Binding-site contacts:
Ligand atom O3 contacts residue LEU212 of chain 1.B at 4.1 Å.
Ligand atom O4 contacts residue ARG190 of chain 1.A at 3.1 Å (salt-bridge).
Ligand atom C7 contacts residue ARG190 of chain 1.A at 3.7 Å.
Ligand atom C1 contacts residue ASN118 of chain 1.A at 1.4 Å.
Ligand atom C2 contacts residue ARG190 of chain 1.A at 4.1 Å.
Ligand atom C1 contacts residue GLU114 of chain 1.A at 3.6 Å.
Ligand atom C4 contacts residue LEU212 of chain 1.B at 3.8 Å (hydrophobic).
Ligand atom O7 contacts residue PHE194 of chain 1.A at 4.2 Å.
Ligand atom C3 contacts residue LEU212 of chain 1.B at 4.3 Å (hydrophobic).
Ligand atom C1 contacts residue LEU212 of chain 1.B at 4.2 Å (hydrophobic).
Ligand atom O5 contacts residue TYR121 of chain 1.A at 3.5 Å.
Ligand atom C3 contacts residue ASN118 of chain 1.A at 3.8 Å.
Ligand atom C2 contacts residue GLU114 of chain 1.A at 4.1 Å.
Ligand atom O6 contacts residue LEU212 of chain 1.B at 3.8 Å.
Ligand atom C5 contacts residue ASN118 of chain 1.A at 3.6 Å.
Ligand atom N2 contacts residue ARG190 of chain 1.A at 4.2 Å.
Ligand atom C1 contacts residue ARG190 of chain 1.A at 4.2 Å.
Ligand atom O5 contacts residue GLU114 of chain 1.A at 3.5 Å (salt-bridge).
Ligand atom C5 contacts residue ARG190 of chain 1.A at 4.2 Å.
Ligand atom N2 contacts residue ASN118 of chain 1.A at 3.0 Å (h-bond).
Ligand atom C7 contacts residue ASN118 of chain 1.A at 3.6 Å.
Ligand atom O5 contacts residue LEU212 of chain 1.B at 4.0 Å.
Ligand atom C8 contacts residue ARG190 of chain 1.A at 2.8 Å.
Ligand atom C5 contacts residue LEU212 of chain 1.B at 4.2 Å (hydrophobic).
Ligand atom C4 contacts residue ARG190 of chain 1.A at 3.9 Å.
Ligand atom O5 contacts residue PHE194 of chain 1.A at 4.3 Å.
Ligand atom C3 contacts residue ARG190 of chain 1.A at 4.0 Å.
Ligand atom O7 contacts residue ARG190 of chain 1.A at 4.2 Å.
Ligand atom C5 contacts residue PHE194 of chain 1.A at 4.0 Å (hydrophobic).
Ligand atom O7 contacts residue ASN118 of chain 1.A at 3.8 Å.
Ligand atom O5 contacts residue ASN118 of chain 1.A at 2.3 Å (h-bond).
Ligand atom C4 contacts residue ASN118 of chain 1.A at 4.2 Å.
Ligand atom C1 contacts residue TYR121 of chain 1.A at 4.1 Å (hydrophobic).
Ligand atom C6 contacts residue PHE194 of chain 1.A at 3.7 Å (hydrophobic).
Ligand atom C2 contacts residue ASN118 of chain 1.A at 2.5 Å.
Ligand atom C6 contacts residue TYR121 of chain 1.A at 3.6 Å (hydrophobic).
Ligand atom O7 contacts residue LEU212 of chain 1.B at 3.8 Å.
Ligand atom O6 contacts residue ASP213 of chain 1.B at 4.0 Å.
Ligand atom C2 contacts residue LEU212 of chain 1.B at 4.3 Å (hydrophobic).
Ligand atom O6 contacts residue TYR121 of chain 1.A at 3.6 Å (h-bond).

Sequence of chain 1.B:
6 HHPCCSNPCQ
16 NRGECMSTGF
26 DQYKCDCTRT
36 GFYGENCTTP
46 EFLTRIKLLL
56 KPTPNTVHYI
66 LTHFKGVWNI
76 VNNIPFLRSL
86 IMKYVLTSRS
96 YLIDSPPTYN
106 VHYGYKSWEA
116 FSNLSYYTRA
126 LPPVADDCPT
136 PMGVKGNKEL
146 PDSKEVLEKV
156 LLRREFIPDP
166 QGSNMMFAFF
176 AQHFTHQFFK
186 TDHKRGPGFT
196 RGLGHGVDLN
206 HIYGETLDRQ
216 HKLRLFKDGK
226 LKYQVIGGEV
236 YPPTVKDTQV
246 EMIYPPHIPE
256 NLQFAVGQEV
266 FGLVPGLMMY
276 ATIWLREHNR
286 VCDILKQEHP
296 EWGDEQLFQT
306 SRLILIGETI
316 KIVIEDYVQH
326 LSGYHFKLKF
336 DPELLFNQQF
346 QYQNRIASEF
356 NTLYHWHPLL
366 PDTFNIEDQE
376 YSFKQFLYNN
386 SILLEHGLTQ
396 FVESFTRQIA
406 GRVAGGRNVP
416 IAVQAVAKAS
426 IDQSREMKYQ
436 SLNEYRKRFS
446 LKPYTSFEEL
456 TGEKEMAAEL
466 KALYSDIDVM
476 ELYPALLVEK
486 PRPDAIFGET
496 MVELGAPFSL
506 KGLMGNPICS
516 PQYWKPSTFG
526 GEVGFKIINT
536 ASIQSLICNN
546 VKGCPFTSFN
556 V

This protein binds this small molecule.
Small molecule (SMILES): CC(=O)N[C@H]1[C@H](O[C@H]2[C@H](O)[C@@H](NC(C)=O)CO[C@@H]2CO)O[C@H](CO)[C@@H](O[C@@H]2O[C@H](CO)[C@@H](O)[C@H](O)[C@@H]2O)[C@@H]1O

Sequence of chain 1.A:
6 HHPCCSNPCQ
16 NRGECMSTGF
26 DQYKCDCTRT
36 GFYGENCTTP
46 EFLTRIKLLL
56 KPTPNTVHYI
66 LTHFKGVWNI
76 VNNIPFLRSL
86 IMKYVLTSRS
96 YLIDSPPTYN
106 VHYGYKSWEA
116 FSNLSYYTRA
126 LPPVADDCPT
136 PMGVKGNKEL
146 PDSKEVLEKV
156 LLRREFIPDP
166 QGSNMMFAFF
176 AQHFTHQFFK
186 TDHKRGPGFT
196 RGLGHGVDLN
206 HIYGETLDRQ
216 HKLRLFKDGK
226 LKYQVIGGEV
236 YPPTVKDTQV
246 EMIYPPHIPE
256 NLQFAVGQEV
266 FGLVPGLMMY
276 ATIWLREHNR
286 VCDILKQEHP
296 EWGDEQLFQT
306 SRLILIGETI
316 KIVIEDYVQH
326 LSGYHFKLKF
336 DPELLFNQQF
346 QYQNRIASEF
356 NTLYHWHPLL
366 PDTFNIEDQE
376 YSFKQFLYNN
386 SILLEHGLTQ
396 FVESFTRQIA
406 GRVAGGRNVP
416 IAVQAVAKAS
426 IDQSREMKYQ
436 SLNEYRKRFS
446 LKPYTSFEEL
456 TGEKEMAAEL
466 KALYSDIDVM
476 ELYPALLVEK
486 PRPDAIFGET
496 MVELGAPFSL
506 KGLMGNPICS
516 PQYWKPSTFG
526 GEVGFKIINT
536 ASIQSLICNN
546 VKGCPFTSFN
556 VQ